Sequence of chain 1.A:
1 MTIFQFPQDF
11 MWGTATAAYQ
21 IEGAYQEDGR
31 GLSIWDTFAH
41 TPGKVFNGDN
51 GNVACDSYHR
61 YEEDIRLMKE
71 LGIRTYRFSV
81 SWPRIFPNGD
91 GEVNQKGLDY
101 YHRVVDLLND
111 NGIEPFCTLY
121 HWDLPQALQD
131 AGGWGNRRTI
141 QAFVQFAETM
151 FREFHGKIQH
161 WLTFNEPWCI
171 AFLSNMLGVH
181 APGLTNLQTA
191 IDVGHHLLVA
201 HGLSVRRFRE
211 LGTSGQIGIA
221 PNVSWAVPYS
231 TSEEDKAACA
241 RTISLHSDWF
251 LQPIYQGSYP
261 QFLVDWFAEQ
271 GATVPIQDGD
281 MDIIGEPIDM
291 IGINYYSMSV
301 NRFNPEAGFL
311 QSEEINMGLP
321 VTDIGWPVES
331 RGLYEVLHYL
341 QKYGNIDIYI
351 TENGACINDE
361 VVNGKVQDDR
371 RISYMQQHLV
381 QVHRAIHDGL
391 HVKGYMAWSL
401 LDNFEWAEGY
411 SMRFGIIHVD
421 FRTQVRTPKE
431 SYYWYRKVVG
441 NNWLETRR

Binding-site contacts:
Ligand atom N01 contacts residue TYR296 of chain 1.A at 4.1 Å.
Ligand atom N01 contacts residue GLU352 of chain 1.A at 3.1 Å (salt-bridge).
Ligand atom C10 contacts residue LEU173 of chain 1.A at 3.8 Å (hydrophobic).
Ligand atom C05 contacts residue GLU405 of chain 1.A at 3.7 Å.
Ligand atom C09 contacts residue TRP326 of chain 1.A at 3.9 Å (hydrophobic).
Ligand atom O01 contacts residue TRP406 of chain 1.A at 3.1 Å (h-bond).
Ligand atom O03 contacts residue LEU173 of chain 1.A at 3.6 Å.
Ligand atom C17 contacts residue GLU405 of chain 1.A at 3.8 Å.
Ligand atom N01 contacts residue GLU166 of chain 1.A at 3.4 Å (salt-bridge).
Ligand atom C03 contacts residue ASN165 of chain 1.A at 4.0 Å.
Ligand atom C16 contacts residue VAL179 of chain 1.A at 3.8 Å (hydrophobic).
Ligand atom C04 contacts residue GLU352 of chain 1.A at 3.5 Å.
Ligand atom O02 contacts residue HIS121 of chain 1.A at 2.8 Å (h-bond).
Ligand atom C12 contacts residue LEU173 of chain 1.A at 4.1 Å (hydrophobic).
Ligand atom C09 contacts residue GLU405 of chain 1.A at 3.8 Å.
Ligand atom O01 contacts residue GLN20 of chain 1.A at 2.8 Å (h-bond).
Ligand atom C03 contacts residue TRP122 of chain 1.A at 4.1 Å (hydrophobic).
Ligand atom C04 contacts residue GLN20 of chain 1.A at 3.7 Å.
Ligand atom C01 contacts residue TYR296 of chain 1.A at 3.9 Å (hydrophobic).
Ligand atom C04 contacts residue TRP398 of chain 1.A at 3.8 Å (hydrophobic).
Ligand atom C02 contacts residue LEU173 of chain 1.A at 4.0 Å (hydrophobic).
Ligand atom C01 contacts residue GLU405 of chain 1.A at 3.7 Å.
Ligand atom C05 contacts residue TRP398 of chain 1.A at 3.8 Å (hydrophobic).
Ligand atom N03 contacts residue TRP326 of chain 1.A at 4.1 Å.
Ligand atom N02 contacts residue TRP326 of chain 1.A at 3.8 Å.
Ligand atom C04 contacts residue TRP406 of chain 1.A at 3.8 Å (hydrophobic).
Ligand atom O02 contacts residue TRP406 of chain 1.A at 3.0 Å (h-bond).
Ligand atom C02 contacts residue HIS180 of chain 1.A at 4.0 Å.
Ligand atom O01 contacts residue TRP398 of chain 1.A at 3.6 Å.
Ligand atom O01 contacts residue GLU405 of chain 1.A at 2.6 Å (salt-bridge).
Ligand atom C03 contacts residue GLU166 of chain 1.A at 3.1 Å.
Ligand atom C03 contacts residue HIS121 of chain 1.A at 3.8 Å.
Ligand atom C11 contacts residue LEU173 of chain 1.A at 3.8 Å (hydrophobic).
Ligand atom C03 contacts residue GLU352 of chain 1.A at 3.1 Å.
Ligand atom C04 contacts residue HIS121 of chain 1.A at 3.6 Å.
Ligand atom C14 contacts residue VAL179 of chain 1.A at 3.9 Å (hydrophobic).
Ligand atom C17 contacts residue TRP406 of chain 1.A at 4.1 Å (hydrophobic).
Ligand atom O02 contacts residue GLN20 of chain 1.A at 2.5 Å (h-bond).
Ligand atom C05 contacts residue TRP406 of chain 1.A at 3.8 Å (hydrophobic).
Ligand atom O02 contacts residue TRP398 of chain 1.A at 3.8 Å.

This small molecule binds to this protein.
Small molecule (SMILES): [H]/N=N/NCCOCCOc1ccc(-c2cn(C[C@@H]3NC[C@@H](O)[C@H]3O)nn2)cc1